A small-molecule ligand and the protein it binds are described below.
Small molecule (SMILES): O=C1CC[C@H](N2C(=O)c3ccccc3C2=O)C(=O)N1

Binding-site contacts:
Ligand atom O05 contacts residue TRP80 of chain 1.B at 3.0 Å (h-bond).
Ligand atom C02 contacts residue TRP80 of chain 1.B at 3.5 Å (hydrophobic).
Ligand atom O18 contacts residue TRP86 of chain 1.B at 3.3 Å.
Ligand atom C06 contacts residue TRP80 of chain 1.B at 3.8 Å (hydrophobic).
Ligand atom O01 contacts residue ASN51 of chain 1.B at 3.5 Å.
Ligand atom C02 contacts residue ASN51 of chain 1.B at 4.1 Å.
Ligand atom C04 contacts residue TRP86 of chain 1.B at 3.8 Å (hydrophobic).
Ligand atom C3 contacts residue TRP86 of chain 1.B at 3.8 Å (hydrophobic).
Ligand atom C08 contacts residue ASN51 of chain 1.B at 4.0 Å.
Ligand atom O05 contacts residue TRP86 of chain 1.B at 3.8 Å.
Ligand atom N03 contacts residue TRP80 of chain 1.B at 3.3 Å.
Ligand atom O16 contacts residue TRP100 of chain 1.B at 3.8 Å.
Ligand atom C06 contacts residue TYR102 of chain 1.B at 3.6 Å (hydrophobic).
Ligand atom O05 contacts residue TYR102 of chain 1.B at 2.7 Å (h-bond).
Ligand atom C19 contacts residue PRO52 of chain 1.B at 4.0 Å (hydrophobic).
Ligand atom C13 contacts residue ASN51 of chain 1.B at 3.6 Å.
Ligand atom C08 contacts residue TRP80 of chain 1.B at 3.8 Å (hydrophobic).
Ligand atom N03 contacts residue PHE78 of chain 1.B at 2.9 Å (h-bond).
Ligand atom C14 contacts residue PRO52 of chain 1.B at 3.7 Å (hydrophobic).
Ligand atom O01 contacts residue PRO52 of chain 1.B at 3.3 Å.
Ligand atom O01 contacts residue TRP80 of chain 1.B at 3.7 Å.
Ligand atom C04 contacts residue TRP80 of chain 1.B at 3.4 Å (hydrophobic).
Ligand atom C4 contacts residue ASN51 of chain 1.B at 3.4 Å.
Ligand atom O01 contacts residue PHE78 of chain 1.B at 3.4 Å (h-bond).
Ligand atom C06 contacts residue TRP100 of chain 1.B at 3.7 Å (hydrophobic).
Ligand atom N09 contacts residue ASN51 of chain 1.B at 3.6 Å.
Ligand atom C3 contacts residue PRO52 of chain 1.B at 3.6 Å (hydrophobic).
Ligand atom C04 contacts residue PHE78 of chain 1.B at 3.8 Å (hydrophobic).
Ligand atom O05 contacts residue SER79 of chain 1.B at 3.6 Å.
Ligand atom C04 contacts residue TYR102 of chain 1.B at 3.4 Å (hydrophobic).
Ligand atom O18 contacts residue PRO52 of chain 1.B at 3.8 Å.
Ligand atom C06 contacts residue TRP86 of chain 1.B at 3.6 Å (hydrophobic).
Ligand atom C12 contacts residue ASN51 of chain 1.B at 3.5 Å.
Ligand atom O16 contacts residue ASN51 of chain 1.B at 3.1 Å (h-bond).
Ligand atom C07 contacts residue TRP100 of chain 1.B at 3.7 Å (hydrophobic).
Ligand atom O05 contacts residue PHE78 of chain 1.B at 3.9 Å.
Ligand atom N09 contacts residue PRO52 of chain 1.B at 4.0 Å.
Ligand atom O18 contacts residue GLU77 of chain 1.B at 3.6 Å (salt-bridge).
Ligand atom C07 contacts residue TRP86 of chain 1.B at 3.4 Å (hydrophobic).
Ligand atom C02 contacts residue PHE78 of chain 1.B at 3.5 Å (hydrophobic).

Sequence of chain 1.B:
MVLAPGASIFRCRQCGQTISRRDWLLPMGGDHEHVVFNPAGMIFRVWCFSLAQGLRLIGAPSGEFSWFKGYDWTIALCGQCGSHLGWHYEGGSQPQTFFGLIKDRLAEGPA